A small-molecule ligand and the protein it binds are described below.
Small molecule (SMILES): NCCOB(c1ccccc1)c1ccccc1

Binding-site contacts:
Ligand atom C15 contacts residue HIS425 of chain 1.A at 3.5 Å.
Ligand atom C05 contacts residue PHE424 of chain 1.A at 4.3 Å (hydrophobic).
Ligand atom C12 contacts residue HIS425 of chain 1.A at 3.8 Å.
Ligand atom C11 contacts residue ARG469 of chain 1.A at 3.6 Å.
Ligand atom C11 contacts residue GLY422 of chain 1.A at 4.2 Å.
Ligand atom C07 contacts residue TYR466 of chain 1.A at 4.3 Å (hydrophobic).
Ligand atom N17 contacts residue HIS425 of chain 1.A at 3.4 Å (h-bond).
Ligand atom C06 contacts residue PHE424 of chain 1.A at 3.1 Å (hydrophobic).
Ligand atom C16 contacts residue HIS425 of chain 1.A at 3.9 Å.
Ligand atom C08 contacts residue TYR466 of chain 1.A at 4.3 Å (hydrophobic).
Ligand atom C13 contacts residue HIS425 of chain 1.A at 3.5 Å.
Ligand atom C10 contacts residue ARG469 of chain 1.A at 3.8 Å.
Ligand atom C16 contacts residue GLU402 of chain 1.A at 3.6 Å.
Ligand atom C02 contacts residue TYR466 of chain 1.A at 3.9 Å (hydrophobic).
Ligand atom C12 contacts residue GLY422 of chain 1.A at 3.8 Å.
Ligand atom C06 contacts residue ILE428 of chain 1.A at 3.5 Å (hydrophobic).
Ligand atom C07 contacts residue ILE428 of chain 1.A at 4.0 Å (hydrophobic).
Ligand atom C05 contacts residue TYR466 of chain 1.A at 3.8 Å (hydrophobic).
Ligand atom C03 contacts residue TYR466 of chain 1.A at 3.5 Å (hydrophobic).
Ligand atom C15 contacts residue MET602 of chain 1.A at 4.1 Å (hydrophobic).
Ligand atom O14 contacts residue MET602 of chain 1.A at 3.4 Å (h-bond).
Ligand atom C12 contacts residue ARG469 of chain 1.A at 3.8 Å.
Ligand atom C09 contacts residue ARG469 of chain 1.A at 4.2 Å.
Ligand atom C05 contacts residue ASN463 of chain 1.A at 3.1 Å.
Ligand atom C07 contacts residue HIS425 of chain 1.A at 4.1 Å.
Ligand atom C04 contacts residue TYR466 of chain 1.A at 3.5 Å (hydrophobic).
Ligand atom C06 contacts residue ASN463 of chain 1.A at 3.5 Å.
Ligand atom N17 contacts residue VAL401 of chain 1.A at 3.6 Å (h-bond).
Ligand atom C05 contacts residue ILE428 of chain 1.A at 4.2 Å (hydrophobic).
Ligand atom C13 contacts residue TYR466 of chain 1.A at 4.2 Å (hydrophobic).
Ligand atom O14 contacts residue HIS425 of chain 1.A at 4.3 Å.
Ligand atom C08 contacts residue HIS425 of chain 1.A at 3.8 Å.
Ligand atom B01 contacts residue HIS425 of chain 1.A at 4.2 Å.
Ligand atom B01 contacts residue TYR466 of chain 1.A at 4.1 Å.
Ligand atom C09 contacts residue HIS425 of chain 1.A at 4.3 Å.
Ligand atom B01 contacts residue MET602 of chain 1.A at 4.1 Å.
Ligand atom C07 contacts residue PHE424 of chain 1.A at 3.4 Å (hydrophobic).
Ligand atom N17 contacts residue GLU402 of chain 1.A at 3.0 Å (salt-bridge).
Ligand atom C09 contacts residue MET602 of chain 1.A at 3.6 Å (hydrophobic).
Ligand atom C08 contacts residue MET602 of chain 1.A at 4.3 Å (hydrophobic).

Sequence of chain 1.A:
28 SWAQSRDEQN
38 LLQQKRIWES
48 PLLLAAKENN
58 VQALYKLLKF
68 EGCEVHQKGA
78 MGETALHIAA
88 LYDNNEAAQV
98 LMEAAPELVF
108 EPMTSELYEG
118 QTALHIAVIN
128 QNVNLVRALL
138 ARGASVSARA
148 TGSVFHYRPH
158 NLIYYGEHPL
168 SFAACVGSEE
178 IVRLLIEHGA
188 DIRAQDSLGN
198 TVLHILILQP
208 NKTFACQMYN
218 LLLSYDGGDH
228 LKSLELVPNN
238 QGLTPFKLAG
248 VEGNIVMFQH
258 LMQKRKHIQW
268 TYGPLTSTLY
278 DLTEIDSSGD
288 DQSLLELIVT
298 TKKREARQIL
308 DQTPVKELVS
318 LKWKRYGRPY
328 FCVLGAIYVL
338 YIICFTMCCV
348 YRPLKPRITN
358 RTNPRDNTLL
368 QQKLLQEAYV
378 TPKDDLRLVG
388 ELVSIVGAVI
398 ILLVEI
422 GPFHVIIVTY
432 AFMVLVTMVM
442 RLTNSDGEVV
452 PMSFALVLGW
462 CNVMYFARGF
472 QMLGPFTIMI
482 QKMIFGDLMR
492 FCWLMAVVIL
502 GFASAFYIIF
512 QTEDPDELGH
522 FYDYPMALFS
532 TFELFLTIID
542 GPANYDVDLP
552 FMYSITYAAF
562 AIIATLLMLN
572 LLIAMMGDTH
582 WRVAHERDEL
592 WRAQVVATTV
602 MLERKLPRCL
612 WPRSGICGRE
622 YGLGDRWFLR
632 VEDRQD